Sequence of chain 1.A:
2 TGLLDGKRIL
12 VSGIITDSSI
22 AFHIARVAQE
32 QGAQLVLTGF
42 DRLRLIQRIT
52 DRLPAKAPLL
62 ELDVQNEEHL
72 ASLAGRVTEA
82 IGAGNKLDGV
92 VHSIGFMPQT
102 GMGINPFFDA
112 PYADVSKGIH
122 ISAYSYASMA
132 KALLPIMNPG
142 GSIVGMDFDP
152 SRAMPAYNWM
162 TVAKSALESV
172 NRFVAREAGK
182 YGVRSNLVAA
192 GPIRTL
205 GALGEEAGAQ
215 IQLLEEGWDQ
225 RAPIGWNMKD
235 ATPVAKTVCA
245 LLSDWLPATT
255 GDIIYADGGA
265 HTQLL

This small molecule binds to this protein.
Small molecule (SMILES): Cc1cc(CNC(=O)c2cc(CSc3nc(C)cc(C)n3)on2)ccn1

Binding-site contacts:
Ligand atom C contacts residue MET103 of chain 1.A at 4.1 Å (hydrophobic).
Ligand atom C2 contacts residue MET103 of chain 1.A at 3.7 Å (hydrophobic).
Ligand atom S contacts residue MET161 of chain 1.A at 3.9 Å.
Ligand atom N3 contacts residue PHE97 of chain 1.A at 3.9 Å.
Ligand atom O contacts residue PHE97 of chain 1.A at 3.3 Å.
Ligand atom C15 contacts residue GLN100 of chain 1.A at 3.9 Å.
Ligand atom N4 contacts residue MET103 of chain 1.A at 3.6 Å.
Ligand atom N4 contacts residue GLN100 of chain 1.A at 4.1 Å.
Ligand atom C10 contacts residue MET98 of chain 1.A at 3.4 Å (hydrophobic).
Ligand atom C13 contacts residue MET103 of chain 1.A at 3.2 Å (hydrophobic).
Ligand atom N contacts residue MET161 of chain 1.A at 3.9 Å.
Ligand atom C12 contacts residue MET103 of chain 1.A at 4.1 Å (hydrophobic).
Ligand atom C5 contacts residue GLY96 of chain 1.A at 3.4 Å.
Ligand atom N contacts residue NAD1 of chain 1.E at 2.6 Å (h-bond).
Ligand atom S contacts residue NAD1 of chain 1.E at 3.5 Å (h-bond).
Ligand atom O contacts residue GLY96 of chain 1.A at 3.4 Å (h-bond).
Ligand atom C3 contacts residue NAD1 of chain 1.E at 3.5 Å.
Ligand atom C5 contacts residue NAD1 of chain 1.E at 3.5 Å.
Ligand atom N2 contacts residue MET98 of chain 1.A at 3.2 Å (h-bond).
Ligand atom C14 contacts residue GLN100 of chain 1.A at 3.9 Å.
Ligand atom C13 contacts residue GLN100 of chain 1.A at 3.8 Å.
Ligand atom C11 contacts residue MET98 of chain 1.A at 3.8 Å (hydrophobic).
Ligand atom C12 contacts residue MET98 of chain 1.A at 3.3 Å (hydrophobic).
Ligand atom C12 contacts residue GLN100 of chain 1.A at 3.7 Å.
Ligand atom O contacts residue MET98 of chain 1.A at 3.7 Å.
Ligand atom C2 contacts residue TYR158 of chain 1.A at 4.0 Å (hydrophobic).
Ligand atom C11 contacts residue GLN100 of chain 1.A at 3.8 Å.
Ligand atom N3 contacts residue MET98 of chain 1.A at 3.0 Å (h-bond).
Ligand atom C12 contacts residue PRO99 of chain 1.A at 4.0 Å (hydrophobic).
Ligand atom N2 contacts residue PHE97 of chain 1.A at 3.6 Å.
Ligand atom C6 contacts residue GLY96 of chain 1.A at 3.6 Å.
Ligand atom C4 contacts residue NAD1 of chain 1.E at 3.5 Å.
Ligand atom C2 contacts residue NAD1 of chain 1.E at 4.0 Å.
Ligand atom C1 contacts residue MET103 of chain 1.A at 3.8 Å (hydrophobic).
Ligand atom O contacts residue MET161 of chain 1.A at 3.7 Å.
Ligand atom C17 contacts residue PHE149 of chain 1.A at 3.8 Å (hydrophobic).
Ligand atom C17 contacts residue NAD1 of chain 1.E at 3.5 Å.
Ligand atom C4 contacts residue MET161 of chain 1.A at 4.0 Å (hydrophobic).
Ligand atom S contacts residue GLY96 of chain 1.A at 3.6 Å (h-bond).
Ligand atom C10 contacts residue GLN100 of chain 1.A at 4.0 Å.